Binding-site contacts:
Ligand atom C4 contacts residue ASN87 of chain 4.B at 4.2 Å.
Ligand atom C4 contacts residue LEU151 of chain 4.B at 4.4 Å (hydrophobic).
Ligand atom O7 contacts residue ASP85 of chain 4.B at 4.3 Å.
Ligand atom O5 contacts residue SER89 of chain 4.B at 4.1 Å.
Ligand atom C5 contacts residue ASN87 of chain 4.B at 3.7 Å.
Ligand atom O4 contacts residue LEU151 of chain 4.B at 3.7 Å.
Ligand atom C1 contacts residue ASN87 of chain 4.B at 1.4 Å.
Ligand atom O5 contacts residue ASN87 of chain 4.B at 2.3 Å (h-bond).
Ligand atom C1 contacts residue SER89 of chain 4.B at 4.5 Å.
Ligand atom C3 contacts residue ASN87 of chain 4.B at 3.7 Å.
Ligand atom C2 contacts residue ASN87 of chain 4.B at 2.4 Å.
Ligand atom C5 contacts residue LEU151 of chain 4.B at 4.1 Å (hydrophobic).
Ligand atom C5 contacts residue SER89 of chain 4.B at 4.3 Å.
Ligand atom O5 contacts residue SER79 of chain 4.B at 4.4 Å.
Ligand atom C7 contacts residue ASN87 of chain 4.B at 3.6 Å.
Ligand atom O6 contacts residue LEU151 of chain 4.B at 3.4 Å.
Ligand atom C6 contacts residue LEU151 of chain 4.B at 3.8 Å (hydrophobic).
Ligand atom O7 contacts residue ASN87 of chain 4.B at 3.9 Å.
Ligand atom N2 contacts residue ASN87 of chain 4.B at 2.9 Å (h-bond).

Sequence of chain 4.B:
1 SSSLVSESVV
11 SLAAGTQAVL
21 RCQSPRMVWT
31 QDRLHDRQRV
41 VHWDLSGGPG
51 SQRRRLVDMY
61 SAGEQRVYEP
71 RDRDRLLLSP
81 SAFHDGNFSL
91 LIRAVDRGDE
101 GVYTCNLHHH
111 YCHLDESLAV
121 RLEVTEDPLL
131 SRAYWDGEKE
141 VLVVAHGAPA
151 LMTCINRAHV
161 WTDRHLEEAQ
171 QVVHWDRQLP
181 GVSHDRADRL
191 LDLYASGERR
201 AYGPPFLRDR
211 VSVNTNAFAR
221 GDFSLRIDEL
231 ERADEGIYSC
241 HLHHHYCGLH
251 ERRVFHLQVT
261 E

This small molecule binds to this protein.
Small molecule (SMILES): CC(=O)N[C@@H]1[C@@H](O)[C@H](O)[C@@H](CO)O[C@H]1O